The small molecule below binds the protein below.
Small molecule (SMILES): CCCCCCCCCCCCCC(=O)OC[C@@H](O)COP(=O)(O)O

Sequence of chain 1.C:
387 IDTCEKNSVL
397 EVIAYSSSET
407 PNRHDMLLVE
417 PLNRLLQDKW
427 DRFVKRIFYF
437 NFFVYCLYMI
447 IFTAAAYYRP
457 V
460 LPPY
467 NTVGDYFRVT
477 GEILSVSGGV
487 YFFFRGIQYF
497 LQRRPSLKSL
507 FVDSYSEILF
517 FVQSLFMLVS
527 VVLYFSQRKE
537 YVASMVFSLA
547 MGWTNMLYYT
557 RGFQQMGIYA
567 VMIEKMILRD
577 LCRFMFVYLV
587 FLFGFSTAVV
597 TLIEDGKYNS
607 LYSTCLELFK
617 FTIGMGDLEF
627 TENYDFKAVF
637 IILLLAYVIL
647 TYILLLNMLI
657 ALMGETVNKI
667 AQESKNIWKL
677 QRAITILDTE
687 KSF

Sequence of chain 1.B:
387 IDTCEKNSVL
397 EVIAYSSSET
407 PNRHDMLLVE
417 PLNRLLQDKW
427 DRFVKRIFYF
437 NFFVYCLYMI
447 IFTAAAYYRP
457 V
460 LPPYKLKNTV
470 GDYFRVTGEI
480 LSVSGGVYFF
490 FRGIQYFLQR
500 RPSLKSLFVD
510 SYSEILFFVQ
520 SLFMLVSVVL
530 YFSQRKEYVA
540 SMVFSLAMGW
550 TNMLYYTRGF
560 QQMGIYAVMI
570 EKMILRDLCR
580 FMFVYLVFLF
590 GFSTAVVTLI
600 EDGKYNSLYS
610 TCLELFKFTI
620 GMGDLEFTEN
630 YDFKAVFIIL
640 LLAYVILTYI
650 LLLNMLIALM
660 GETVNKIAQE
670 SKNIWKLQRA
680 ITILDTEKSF

Binding-site contacts:
Ligand atom PAC contacts residue TYR554 of chain 1.B at 3.7 Å.
Ligand atom CAQ contacts residue PHE591 of chain 1.C at 3.6 Å (hydrophobic).
Ligand atom CAG contacts residue ASN551 of chain 1.B at 3.2 Å.
Ligand atom OAD contacts residue TYR511 of chain 1.B at 2.8 Å.
Ligand atom OAD contacts residue SER512 of chain 1.B at 3.0 Å (h-bond).
Ligand atom CAX contacts residue PHE522 of chain 1.B at 3.4 Å (hydrophobic).
Ligand atom CAG contacts residue LEU553 of chain 1.B at 3.7 Å (hydrophobic).
Ligand atom OAJ contacts residue THR550 of chain 1.B at 3.8 Å.
Ligand atom CAT contacts residue ALA546 of chain 1.B at 3.7 Å (hydrophobic).
Ligand atom OAE contacts residue LEU515 of chain 1.B at 3.1 Å.
Ligand atom PAC contacts residue TYR511 of chain 1.B at 3.2 Å.
Ligand atom OAB contacts residue ARG557 of chain 1.B at 3.6 Å (salt-bridge).
Ligand atom CAH contacts residue THR550 of chain 1.B at 3.6 Å.
Ligand atom CAO contacts residue MET547 of chain 1.B at 3.8 Å (hydrophobic).
Ligand atom CAS contacts residue PHE591 of chain 1.C at 3.5 Å (hydrophobic).
Ligand atom CAP contacts residue MET547 of chain 1.B at 3.7 Å (hydrophobic).
Ligand atom CAG contacts residue TYR554 of chain 1.B at 3.5 Å (hydrophobic).
Ligand atom PAC contacts residue SER512 of chain 1.B at 3.7 Å.
Ligand atom CAI contacts residue LEU515 of chain 1.B at 3.8 Å (hydrophobic).
Ligand atom OAF contacts residue LEU553 of chain 1.B at 3.5 Å.
Ligand atom CAP contacts residue ALA546 of chain 1.B at 3.6 Å (hydrophobic).
Ligand atom OAF contacts residue TYR511 of chain 1.B at 3.6 Å.
Ligand atom OAF contacts residue TYR554 of chain 1.B at 3.3 Å (h-bond).
Ligand atom CAM contacts residue THR550 of chain 1.B at 3.2 Å.
Ligand atom OAA contacts residue ARG557 of chain 1.B at 3.7 Å.
Ligand atom CAW contacts residue MET547 of chain 1.B at 3.6 Å (hydrophobic).
Ligand atom OAB contacts residue TYR511 of chain 1.B at 3.1 Å (h-bond).
Ligand atom CAS contacts residue LEU639 of chain 1.C at 3.7 Å (hydrophobic).
Ligand atom CAH contacts residue LEU553 of chain 1.B at 3.5 Å (hydrophobic).
Ligand atom CAS contacts residue ALA546 of chain 1.B at 3.5 Å (hydrophobic).
Ligand atom CAX contacts residue MET547 of chain 1.B at 3.4 Å (hydrophobic).
Ligand atom CAR contacts residue ALA546 of chain 1.B at 3.1 Å (hydrophobic).
Ligand atom CAT contacts residue PHE543 of chain 1.B at 3.8 Å (hydrophobic).
Ligand atom CAN contacts residue MET547 of chain 1.B at 3.8 Å (hydrophobic).
Ligand atom OAB contacts residue SER512 of chain 1.B at 3.7 Å.
Ligand atom OAA contacts residue TYR554 of chain 1.B at 3.0 Å.
Ligand atom CAT contacts residue LEU639 of chain 1.C at 3.5 Å (hydrophobic).
Ligand atom OAA contacts residue SER512 of chain 1.B at 3.2 Å.
Ligand atom CAR contacts residue PHE591 of chain 1.C at 3.6 Å (hydrophobic).
Ligand atom OAY contacts residue LEU553 of chain 1.B at 3.2 Å.